Binding-site contacts:
Ligand atom C18 contacts residue TYR155 of chain 1.A at 3.6 Å (hydrophobic).
Ligand atom O17 contacts residue TYR155 of chain 1.A at 2.4 Å (h-bond).
Ligand atom C18 contacts residue SER142 of chain 1.A at 3.5 Å.
Ligand atom C10 contacts residue VAL225 of chain 1.A at 4.0 Å (hydrophobic).
Ligand atom C3 contacts residue MET147 of chain 1.A at 4.2 Å (hydrophobic).
Ligand atom C14 contacts residue LEU149 of chain 1.A at 3.9 Å (hydrophobic).
Ligand atom C12 contacts residue GLY186 of chain 1.A at 3.9 Å.
Ligand atom C9 contacts residue LEU149 of chain 1.A at 4.1 Å (hydrophobic).
Ligand atom C12 contacts residue PRO187 of chain 1.A at 3.9 Å (hydrophobic).
Ligand atom C13 contacts residue LEU149 of chain 1.A at 4.0 Å (hydrophobic).
Ligand atom C4 contacts residue VAL225 of chain 1.A at 3.9 Å (hydrophobic).
Ligand atom C16 contacts residue TYR155 of chain 1.A at 3.8 Å (hydrophobic).
Ligand atom C17 contacts residue TYR155 of chain 1.A at 3.7 Å (hydrophobic).
Ligand atom C11 contacts residue PRO187 of chain 1.A at 4.0 Å (hydrophobic).
Ligand atom C18 contacts residue GLY144 of chain 1.A at 3.5 Å.
Ligand atom C1 contacts residue PHE259 of chain 1.A at 3.3 Å (hydrophobic).
Ligand atom C5 contacts residue VAL225 of chain 1.A at 3.7 Å (hydrophobic).
Ligand atom O3 contacts residue GLU282 of chain 1.A at 3.7 Å.
Ligand atom C5 contacts residue LEU149 of chain 1.A at 4.1 Å (hydrophobic).
Ligand atom C4 contacts residue MET279 of chain 1.A at 3.5 Å (hydrophobic).
Ligand atom C3 contacts residue MET279 of chain 1.A at 3.5 Å (hydrophobic).
Ligand atom C8 contacts residue LEU149 of chain 1.A at 3.4 Å (hydrophobic).
Ligand atom C4 contacts residue HIS221 of chain 1.A at 4.0 Å.
Ligand atom C18 contacts residue LEU149 of chain 1.A at 3.2 Å (hydrophobic).
Ligand atom C6 contacts residue VAL225 of chain 1.A at 4.0 Å (hydrophobic).
Ligand atom O17 contacts residue NAP1 of chain 1.C at 3.2 Å.
Ligand atom C2 contacts residue MET147 of chain 1.A at 3.5 Å (hydrophobic).
Ligand atom C17 contacts residue SER142 of chain 1.A at 4.2 Å.
Ligand atom C11 contacts residue LEU149 of chain 1.A at 4.2 Å (hydrophobic).
Ligand atom C1 contacts residue MET147 of chain 1.A at 3.8 Å (hydrophobic).
Ligand atom O17 contacts residue SER142 of chain 1.A at 3.1 Å (h-bond).
Ligand atom C2 contacts residue PHE259 of chain 1.A at 3.2 Å (hydrophobic).
Ligand atom C17 contacts residue NAP1 of chain 1.C at 3.5 Å.
Ligand atom C15 contacts residue ASN152 of chain 1.A at 3.9 Å.
Ligand atom C16 contacts residue MET193 of chain 1.A at 3.7 Å (hydrophobic).
Ligand atom C1 contacts residue VAL143 of chain 1.A at 4.1 Å (hydrophobic).
Ligand atom C11 contacts residue VAL143 of chain 1.A at 3.2 Å (hydrophobic).
Ligand atom C12 contacts residue VAL143 of chain 1.A at 3.9 Å (hydrophobic).
Ligand atom O3 contacts residue MET279 of chain 1.A at 3.3 Å.
Ligand atom C7 contacts residue TYR218 of chain 1.A at 4.1 Å (hydrophobic).

This small molecule binds to this protein.
Small molecule (SMILES): C[C@]12CC[C@@H]3c4ccc(O)cc4CC[C@H]3[C@@H]1CC[C@@H]2O

Sequence of chain 1.A:
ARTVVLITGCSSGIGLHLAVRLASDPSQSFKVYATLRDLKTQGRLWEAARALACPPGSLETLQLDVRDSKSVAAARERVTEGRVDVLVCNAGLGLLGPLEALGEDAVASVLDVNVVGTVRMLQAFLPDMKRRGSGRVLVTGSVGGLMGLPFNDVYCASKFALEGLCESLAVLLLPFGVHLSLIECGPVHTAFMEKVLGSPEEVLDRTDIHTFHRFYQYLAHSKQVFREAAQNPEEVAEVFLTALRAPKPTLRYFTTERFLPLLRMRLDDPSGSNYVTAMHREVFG